Sequence of chain 1.C:
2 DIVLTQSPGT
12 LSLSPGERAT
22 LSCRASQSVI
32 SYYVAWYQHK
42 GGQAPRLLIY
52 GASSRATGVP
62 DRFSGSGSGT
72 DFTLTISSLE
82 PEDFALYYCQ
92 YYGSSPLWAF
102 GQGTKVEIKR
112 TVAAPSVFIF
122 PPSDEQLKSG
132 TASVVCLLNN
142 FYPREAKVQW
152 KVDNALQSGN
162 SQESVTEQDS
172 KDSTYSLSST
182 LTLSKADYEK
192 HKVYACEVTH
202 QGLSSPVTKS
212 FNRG

A protein and the small-molecule ligand that binds it are described below.
Small molecule (SMILES): CC(=O)N[C@@H]1[C@@H](O)[C@H](O)[C@@H](CO)O[C@H]1O

Binding-site contacts:
Ligand atom C2 contacts residue ASN131 of chain 1.D at 2.5 Å.
Ligand atom O7 contacts residue ASN131 of chain 1.D at 3.3 Å (h-bond).
Ligand atom N2 contacts residue ASN131 of chain 1.D at 3.0 Å (h-bond).
Ligand atom C7 contacts residue ASN131 of chain 1.D at 3.3 Å.
Ligand atom C7 contacts residue CYS207 of chain 1.A at 4.5 Å (hydrophobic).
Ligand atom C2 contacts residue GLY70 of chain 1.C at 4.5 Å.
Ligand atom C6 contacts residue SER29 of chain 1.C at 3.7 Å.
Ligand atom C8 contacts residue GLY206 of chain 1.A at 4.0 Å.
Ligand atom O5 contacts residue ASN131 of chain 1.D at 2.4 Å (h-bond).
Ligand atom O6 contacts residue SER29 of chain 1.C at 4.0 Å.
Ligand atom O7 contacts residue GLY70 of chain 1.C at 4.0 Å.
Ligand atom C1 contacts residue ASN131 of chain 1.D at 1.4 Å.
Ligand atom C8 contacts residue SER205 of chain 1.A at 4.2 Å.
Ligand atom C8 contacts residue CYS207 of chain 1.A at 3.4 Å (hydrophobic).
Ligand atom O7 contacts residue SER69 of chain 1.C at 4.4 Å.
Ligand atom O5 contacts residue SER29 of chain 1.C at 4.1 Å.
Ligand atom C8 contacts residue ASN131 of chain 1.D at 4.4 Å.
Ligand atom C3 contacts residue ASN131 of chain 1.D at 3.8 Å.
Ligand atom C5 contacts residue ASN131 of chain 1.D at 3.7 Å.
Ligand atom O7 contacts residue CYS207 of chain 1.A at 4.5 Å.
Ligand atom C4 contacts residue ASN131 of chain 1.D at 4.3 Å.

Sequence of chain 1.D:
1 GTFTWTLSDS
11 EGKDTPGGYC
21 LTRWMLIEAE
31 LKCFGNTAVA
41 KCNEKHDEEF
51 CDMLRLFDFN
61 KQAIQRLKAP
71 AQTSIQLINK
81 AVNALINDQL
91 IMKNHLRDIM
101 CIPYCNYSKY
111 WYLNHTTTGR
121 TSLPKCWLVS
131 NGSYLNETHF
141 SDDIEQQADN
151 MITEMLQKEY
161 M

Sequence of chain 1.A:
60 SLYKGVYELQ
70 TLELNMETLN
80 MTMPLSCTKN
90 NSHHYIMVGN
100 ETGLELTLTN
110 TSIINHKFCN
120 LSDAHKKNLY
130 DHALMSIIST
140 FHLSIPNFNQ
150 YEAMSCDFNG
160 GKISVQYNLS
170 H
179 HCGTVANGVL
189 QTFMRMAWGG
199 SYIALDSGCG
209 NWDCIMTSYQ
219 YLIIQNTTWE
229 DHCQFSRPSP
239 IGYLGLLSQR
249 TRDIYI